Binding-site contacts:
Ligand atom C2 contacts residue ASN159 of chain 1.B at 2.4 Å.
Ligand atom O4 contacts residue GLN551 of chain 1.A at 4.1 Å.
Ligand atom C1 contacts residue ASN159 of chain 1.B at 1.4 Å.
Ligand atom O5 contacts residue ASN159 of chain 1.B at 2.4 Å (h-bond).
Ligand atom O7 contacts residue ASN159 of chain 1.B at 3.1 Å (h-bond).
Ligand atom N2 contacts residue ASN159 of chain 1.B at 2.9 Å (h-bond).
Ligand atom C3 contacts residue ASN159 of chain 1.B at 3.8 Å.
Ligand atom C5 contacts residue ASN159 of chain 1.B at 3.7 Å.
Ligand atom O5 contacts residue SER165 of chain 1.B at 4.3 Å.
Ligand atom O7 contacts residue GLY163 of chain 1.B at 4.2 Å.
Ligand atom O6 contacts residue SER165 of chain 1.B at 3.8 Å.
Ligand atom C1 contacts residue GLY163 of chain 1.B at 4.3 Å.
Ligand atom C8 contacts residue ASN159 of chain 1.B at 4.3 Å.
Ligand atom O5 contacts residue GLY163 of chain 1.B at 4.1 Å.
Ligand atom C4 contacts residue ASN159 of chain 1.B at 4.2 Å.
Ligand atom C7 contacts residue ASN159 of chain 1.B at 3.1 Å.

Sequence of chain 1.B:
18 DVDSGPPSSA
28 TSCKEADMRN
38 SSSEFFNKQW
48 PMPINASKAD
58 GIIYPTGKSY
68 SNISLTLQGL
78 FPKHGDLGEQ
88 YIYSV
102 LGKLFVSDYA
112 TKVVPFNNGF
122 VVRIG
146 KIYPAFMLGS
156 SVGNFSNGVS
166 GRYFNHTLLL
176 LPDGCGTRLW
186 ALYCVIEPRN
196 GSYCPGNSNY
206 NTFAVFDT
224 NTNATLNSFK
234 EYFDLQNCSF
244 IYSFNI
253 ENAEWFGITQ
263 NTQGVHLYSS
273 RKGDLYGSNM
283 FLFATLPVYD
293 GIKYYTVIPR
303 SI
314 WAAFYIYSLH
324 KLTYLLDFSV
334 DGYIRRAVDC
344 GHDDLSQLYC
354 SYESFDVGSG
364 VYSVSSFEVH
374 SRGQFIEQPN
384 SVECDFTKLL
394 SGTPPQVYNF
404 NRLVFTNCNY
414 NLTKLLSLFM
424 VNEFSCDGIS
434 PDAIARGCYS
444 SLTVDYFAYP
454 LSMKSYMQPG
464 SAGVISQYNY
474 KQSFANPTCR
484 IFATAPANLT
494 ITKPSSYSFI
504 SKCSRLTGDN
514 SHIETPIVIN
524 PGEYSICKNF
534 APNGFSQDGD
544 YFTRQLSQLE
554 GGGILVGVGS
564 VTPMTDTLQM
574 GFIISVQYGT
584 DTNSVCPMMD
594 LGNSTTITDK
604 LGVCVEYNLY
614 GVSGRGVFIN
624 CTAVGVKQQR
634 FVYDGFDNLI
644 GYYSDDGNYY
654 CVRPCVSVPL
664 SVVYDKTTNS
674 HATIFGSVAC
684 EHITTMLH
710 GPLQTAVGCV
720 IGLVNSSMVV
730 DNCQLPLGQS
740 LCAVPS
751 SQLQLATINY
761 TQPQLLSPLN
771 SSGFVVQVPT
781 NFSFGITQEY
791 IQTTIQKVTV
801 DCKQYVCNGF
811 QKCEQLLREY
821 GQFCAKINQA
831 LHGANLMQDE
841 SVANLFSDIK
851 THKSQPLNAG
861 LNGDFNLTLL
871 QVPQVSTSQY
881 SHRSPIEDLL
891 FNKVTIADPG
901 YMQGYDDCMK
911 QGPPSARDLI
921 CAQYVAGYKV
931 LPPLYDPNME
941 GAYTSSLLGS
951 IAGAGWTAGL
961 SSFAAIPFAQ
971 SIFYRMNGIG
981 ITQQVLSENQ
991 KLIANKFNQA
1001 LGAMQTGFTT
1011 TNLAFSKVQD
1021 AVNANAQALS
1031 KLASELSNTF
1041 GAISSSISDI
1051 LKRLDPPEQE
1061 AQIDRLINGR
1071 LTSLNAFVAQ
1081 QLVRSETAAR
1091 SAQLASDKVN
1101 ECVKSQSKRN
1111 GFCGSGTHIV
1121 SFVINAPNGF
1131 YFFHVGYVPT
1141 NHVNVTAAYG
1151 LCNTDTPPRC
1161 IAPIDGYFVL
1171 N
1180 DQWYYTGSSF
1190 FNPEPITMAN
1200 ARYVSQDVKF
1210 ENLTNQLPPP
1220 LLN

Sequence of chain 1.A:
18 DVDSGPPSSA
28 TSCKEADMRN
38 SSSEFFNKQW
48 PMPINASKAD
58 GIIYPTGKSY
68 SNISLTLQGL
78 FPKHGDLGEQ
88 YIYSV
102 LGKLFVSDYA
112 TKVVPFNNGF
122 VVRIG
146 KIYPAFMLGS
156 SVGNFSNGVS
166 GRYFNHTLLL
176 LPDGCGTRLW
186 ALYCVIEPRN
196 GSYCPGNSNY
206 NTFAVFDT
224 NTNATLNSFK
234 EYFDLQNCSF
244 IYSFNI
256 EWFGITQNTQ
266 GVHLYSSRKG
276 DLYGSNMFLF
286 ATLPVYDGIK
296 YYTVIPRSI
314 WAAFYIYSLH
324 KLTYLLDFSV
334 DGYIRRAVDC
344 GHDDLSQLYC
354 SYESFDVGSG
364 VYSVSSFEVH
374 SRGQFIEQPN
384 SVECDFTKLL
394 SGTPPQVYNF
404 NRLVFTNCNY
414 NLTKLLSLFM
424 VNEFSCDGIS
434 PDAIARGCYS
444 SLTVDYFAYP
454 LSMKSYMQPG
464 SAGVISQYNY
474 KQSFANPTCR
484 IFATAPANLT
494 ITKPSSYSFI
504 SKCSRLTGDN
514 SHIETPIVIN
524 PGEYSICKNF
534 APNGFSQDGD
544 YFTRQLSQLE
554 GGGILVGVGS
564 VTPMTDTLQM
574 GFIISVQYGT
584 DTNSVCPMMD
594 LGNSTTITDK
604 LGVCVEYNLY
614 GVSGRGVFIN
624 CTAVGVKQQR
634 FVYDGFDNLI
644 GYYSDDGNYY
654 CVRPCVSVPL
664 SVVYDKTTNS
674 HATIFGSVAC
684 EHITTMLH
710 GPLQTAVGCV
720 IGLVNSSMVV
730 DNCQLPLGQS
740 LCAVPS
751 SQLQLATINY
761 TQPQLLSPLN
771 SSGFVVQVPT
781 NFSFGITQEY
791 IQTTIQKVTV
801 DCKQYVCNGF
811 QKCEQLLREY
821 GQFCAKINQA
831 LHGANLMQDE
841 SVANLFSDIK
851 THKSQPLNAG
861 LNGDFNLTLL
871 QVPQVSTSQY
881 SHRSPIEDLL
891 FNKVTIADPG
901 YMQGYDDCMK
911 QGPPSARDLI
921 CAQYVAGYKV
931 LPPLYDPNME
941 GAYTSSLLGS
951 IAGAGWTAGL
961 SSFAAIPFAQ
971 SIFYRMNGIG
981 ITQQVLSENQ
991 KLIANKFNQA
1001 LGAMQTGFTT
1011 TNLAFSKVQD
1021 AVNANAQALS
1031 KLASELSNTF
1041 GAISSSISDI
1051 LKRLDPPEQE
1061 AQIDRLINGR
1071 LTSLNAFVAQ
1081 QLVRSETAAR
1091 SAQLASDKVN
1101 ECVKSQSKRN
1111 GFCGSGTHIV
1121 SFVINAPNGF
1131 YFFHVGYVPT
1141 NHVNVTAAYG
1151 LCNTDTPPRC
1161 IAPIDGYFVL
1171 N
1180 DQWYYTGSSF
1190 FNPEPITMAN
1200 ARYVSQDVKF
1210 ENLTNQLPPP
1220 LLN

A small-molecule ligand and the protein it binds are described below.
Small molecule (SMILES): CC(=O)N[C@@H]1[C@@H](O)[C@H](O)[C@@H](CO)O[C@H]1O